The small molecule below binds the protein below.
Small molecule (SMILES): O=C1C=C(N(Cc2ccc(Cl)nc2)CC(F)F)CO1

Binding-site contacts:
Ligand atom F1 contacts residue TYR185 of chain 1.C at 3.2 Å.
Ligand atom F2 contacts residue TYR89 of chain 1.C at 3.4 Å.
Ligand atom C7 contacts residue TRP143 of chain 1.C at 3.2 Å (hydrophobic).
Ligand atom C6 contacts residue TYR192 of chain 1.C at 3.3 Å (hydrophobic).
Ligand atom N2 contacts residue TRP143 of chain 1.C at 3.7 Å.
Ligand atom C8 contacts residue TYR192 of chain 1.C at 3.5 Å (hydrophobic).
Ligand atom O2 contacts residue VAL114 of chain 1.D at 3.6 Å.
Ligand atom C5 contacts residue TYR192 of chain 1.C at 3.9 Å (hydrophobic).
Ligand atom N2 contacts residue THR144 of chain 1.C at 3.7 Å.
Ligand atom C1 contacts residue ARG55 of chain 1.D at 3.6 Å.
Ligand atom C9 contacts residue LEU112 of chain 1.D at 3.6 Å (hydrophobic).
Ligand atom C10 contacts residue ARG104 of chain 1.D at 4.0 Å.
Ligand atom C7 contacts residue TYR192 of chain 1.C at 3.8 Å (hydrophobic).
Ligand atom O1 contacts residue ARG55 of chain 1.D at 3.0 Å (salt-bridge).
Ligand atom CL1 contacts residue TYR113 of chain 1.D at 3.8 Å.
Ligand atom CL1 contacts residue VAL114 of chain 1.D at 3.9 Å.
Ligand atom C10 contacts residue VAL114 of chain 1.D at 3.7 Å (hydrophobic).
Ligand atom C11 contacts residue TRP143 of chain 1.C at 3.1 Å (hydrophobic).
Ligand atom CL1 contacts residue LEU102 of chain 1.D at 3.9 Å.
Ligand atom C12 contacts residue CYS188 of chain 1.C at 3.6 Å (hydrophobic).
Ligand atom CL1 contacts residue ARG104 of chain 1.D at 3.4 Å.
Ligand atom C6 contacts residue TRP143 of chain 1.C at 3.1 Å (hydrophobic).
Ligand atom C12 contacts residue ARG55 of chain 1.D at 3.7 Å.
Ligand atom C9 contacts residue ARG104 of chain 1.D at 3.6 Å.
Ligand atom CL1 contacts residue LEU112 of chain 1.D at 2.9 Å.
Ligand atom O2 contacts residue TRP53 of chain 1.D at 3.3 Å.
Ligand atom C11 contacts residue VAL114 of chain 1.D at 4.0 Å (hydrophobic).
Ligand atom N1 contacts residue TRP143 of chain 1.C at 3.6 Å (h-bond).
Ligand atom O1 contacts residue VAL114 of chain 1.D at 3.6 Å.
Ligand atom F2 contacts residue TYR192 of chain 1.C at 3.8 Å.
Ligand atom C4 contacts residue TRP143 of chain 1.C at 3.2 Å (hydrophobic).
Ligand atom F2 contacts residue SER142 of chain 1.C at 3.9 Å.
Ligand atom N2 contacts residue VAL114 of chain 1.D at 3.7 Å.
Ligand atom C12 contacts residue CYS187 of chain 1.C at 3.8 Å (hydrophobic).
Ligand atom O1 contacts residue CYS187 of chain 1.C at 3.8 Å.
Ligand atom C1 contacts residue CYS187 of chain 1.C at 3.7 Å (hydrophobic).
Ligand atom C12 contacts residue VAL114 of chain 1.D at 4.0 Å (hydrophobic).
Ligand atom CL1 contacts residue ALA103 of chain 1.D at 3.8 Å.
Ligand atom C2 contacts residue TRP53 of chain 1.D at 3.4 Å (hydrophobic).
Ligand atom C1 contacts residue VAL114 of chain 1.D at 3.5 Å (hydrophobic).

Sequence of chain 1.D:
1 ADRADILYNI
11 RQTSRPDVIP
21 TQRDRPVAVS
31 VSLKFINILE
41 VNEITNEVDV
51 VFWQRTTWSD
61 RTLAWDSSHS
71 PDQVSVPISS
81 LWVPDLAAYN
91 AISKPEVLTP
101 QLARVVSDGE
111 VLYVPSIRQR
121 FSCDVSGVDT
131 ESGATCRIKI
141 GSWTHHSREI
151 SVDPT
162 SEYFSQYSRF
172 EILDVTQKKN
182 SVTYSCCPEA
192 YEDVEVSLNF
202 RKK

Sequence of chain 1.C:
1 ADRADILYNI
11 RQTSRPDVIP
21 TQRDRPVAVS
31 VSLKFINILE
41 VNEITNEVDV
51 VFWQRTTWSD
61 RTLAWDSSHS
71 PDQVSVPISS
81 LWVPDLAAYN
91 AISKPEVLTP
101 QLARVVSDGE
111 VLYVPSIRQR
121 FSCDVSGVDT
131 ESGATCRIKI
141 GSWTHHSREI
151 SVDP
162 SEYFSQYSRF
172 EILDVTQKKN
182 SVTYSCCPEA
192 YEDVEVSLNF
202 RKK